Sequence of chain 1.D:
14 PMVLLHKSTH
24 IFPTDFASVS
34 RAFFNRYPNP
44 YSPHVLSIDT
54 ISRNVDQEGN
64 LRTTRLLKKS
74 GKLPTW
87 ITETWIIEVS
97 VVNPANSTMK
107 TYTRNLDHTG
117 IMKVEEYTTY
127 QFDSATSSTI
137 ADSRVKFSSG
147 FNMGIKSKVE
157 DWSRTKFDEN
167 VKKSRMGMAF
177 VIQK

Binding-site contacts:
Ligand atom P contacts residue LYS72 of chain 1.D at 3.6 Å.
Ligand atom C4 contacts residue THR90 of chain 1.D at 3.2 Å.
Ligand atom O21 contacts residue LYS72 of chain 1.D at 3.8 Å.
Ligand atom O22 contacts residue GLY74 of chain 1.D at 4.3 Å.
Ligand atom O12 contacts residue GLU122 of chain 1.D at 4.0 Å.
Ligand atom C23 contacts residue GLY74 of chain 1.D at 3.6 Å.
Ligand atom C5 contacts residue LEU76 of chain 1.D at 3.8 Å (hydrophobic).
Ligand atom O14 contacts residue LYS72 of chain 1.D at 2.9 Å (salt-bridge).
Ligand atom C5 contacts residue THR88 of chain 1.D at 3.6 Å.
Ligand atom C33 contacts residue MET118 of chain 1.D at 3.7 Å (hydrophobic).
Ligand atom C23 contacts residue THR88 of chain 1.D at 4.2 Å.
Ligand atom C31 contacts residue VAL120 of chain 1.D at 4.2 Å (hydrophobic).
Ligand atom C32 contacts residue ASN111 of chain 1.D at 4.0 Å.
Ligand atom O14 contacts residue HIS47 of chain 1.D at 3.6 Å (h-bond).
Ligand atom C23 contacts residue THR90 of chain 1.D at 4.3 Å.
Ligand atom C32 contacts residue ILE92 of chain 1.D at 4.2 Å (hydrophobic).
Ligand atom C4 contacts residue GLY74 of chain 1.D at 4.3 Å.
Ligand atom O13 contacts residue HIS47 of chain 1.D at 3.8 Å.
Ligand atom O12 contacts residue LYS72 of chain 1.D at 4.2 Å.
Ligand atom O11 contacts residue LYS72 of chain 1.D at 3.2 Å (salt-bridge).
Ligand atom C34 contacts residue THR90 of chain 1.D at 4.0 Å.
Ligand atom P contacts residue HIS47 of chain 1.D at 3.9 Å.
Ligand atom C34 contacts residue MET118 of chain 1.D at 3.6 Å (hydrophobic).
Ligand atom C35 contacts residue THR90 of chain 1.D at 3.8 Å.
Ligand atom C35 contacts residue ASN111 of chain 1.D at 4.2 Å.
Ligand atom C4 contacts residue THR88 of chain 1.D at 3.6 Å.
Ligand atom C33 contacts residue THR90 of chain 1.D at 4.1 Å.
Ligand atom C31 contacts residue ILE92 of chain 1.D at 4.1 Å (hydrophobic).
Ligand atom O11 contacts residue HIS47 of chain 1.D at 3.8 Å.
Ligand atom C22 contacts residue THR90 of chain 1.D at 4.3 Å.
Ligand atom C33 contacts residue ASN111 of chain 1.D at 4.3 Å.
Ligand atom C35 contacts residue MET118 of chain 1.D at 3.6 Å (hydrophobic).
Ligand atom C1 contacts residue LYS72 of chain 1.D at 4.3 Å.
Ligand atom C35 contacts residue HIS114 of chain 1.D at 3.9 Å.
Ligand atom C34 contacts residue ASN111 of chain 1.D at 3.5 Å.
Ligand atom C5 contacts residue GLY74 of chain 1.D at 3.7 Å.
Ligand atom C1 contacts residue HIS47 of chain 1.D at 3.8 Å.
Ligand atom O32 contacts residue ILE92 of chain 1.D at 3.5 Å.
Ligand atom C32 contacts residue VAL120 of chain 1.D at 3.8 Å (hydrophobic).
Ligand atom C23 contacts residue SER73 of chain 1.D at 4.2 Å.

The protein below binds the small molecule below.
Small molecule (SMILES): CCCCCC(=O)OC[C@H](COP(=O)(O)O)OC(=O)CCCCC